This small molecule binds to this protein.
Small molecule (SMILES): CC(=O)N[C@@H]1[C@@H](O)[C@H](O)[C@@H](CO)O[C@H]1O

Sequence of chain 1.I:
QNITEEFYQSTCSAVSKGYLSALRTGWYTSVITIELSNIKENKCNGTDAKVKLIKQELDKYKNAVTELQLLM

Binding-site contacts:
Ligand atom O5 contacts residue ASN45 of chain 1.I at 2.5 Å (h-bond).
Ligand atom C5 contacts residue ASN45 of chain 1.I at 3.7 Å.
Ligand atom N2 contacts residue ASN45 of chain 1.I at 3.0 Å (h-bond).
Ligand atom C1 contacts residue ASN45 of chain 1.I at 1.5 Å.
Ligand atom C2 contacts residue ASN45 of chain 1.I at 2.6 Å.
Ligand atom C3 contacts residue ASN45 of chain 1.I at 3.9 Å.
Ligand atom C8 contacts residue CYS44 of chain 1.I at 4.4 Å (hydrophobic).
Ligand atom O7 contacts residue ASN45 of chain 1.I at 3.3 Å.
Ligand atom O7 contacts residue CYS44 of chain 1.I at 3.8 Å.
Ligand atom C7 contacts residue CYS44 of chain 1.I at 4.4 Å (hydrophobic).
Ligand atom C4 contacts residue ASN45 of chain 1.I at 4.3 Å.
Ligand atom C7 contacts residue ASN45 of chain 1.I at 3.6 Å.